Binding-site contacts:
Ligand atom C3 contacts residue ARG115 of chain 1.A at 3.8 Å.
Ligand atom C13 contacts residue ARG732 of chain 1.A at 3.8 Å.
Ligand atom N8 contacts residue GLU735 of chain 1.A at 4.3 Å.
Ligand atom O7 contacts residue ARG732 of chain 1.A at 4.0 Å.
Ligand atom O7 contacts residue ASN731 of chain 1.A at 4.1 Å.
Ligand atom C6 contacts residue ARG732 of chain 1.A at 4.4 Å.
Ligand atom C2 contacts residue ARG143 of chain 1.A at 3.3 Å.
Ligand atom C1 contacts residue ARG143 of chain 1.A at 3.5 Å.
Ligand atom O7 contacts residue GLU735 of chain 1.A at 2.7 Å (salt-bridge).
Ligand atom O5 contacts residue GLU735 of chain 1.A at 4.2 Å.
Ligand atom C4 contacts residue ARG115 of chain 1.A at 4.1 Å.
Ligand atom C9 contacts residue ARG732 of chain 1.A at 3.6 Å.
Ligand atom C4 contacts residue GLU735 of chain 1.A at 4.0 Å.
Ligand atom C12 contacts residue ARG732 of chain 1.A at 3.9 Å.
Ligand atom C3 contacts residue ARG143 of chain 1.A at 3.5 Å.
Ligand atom C4 contacts residue ARG143 of chain 1.A at 3.3 Å.
Ligand atom N8 contacts residue ARG732 of chain 1.A at 3.9 Å.
Ligand atom C2 contacts residue ASN731 of chain 1.A at 4.0 Å.
Ligand atom C3 contacts residue ASP112 of chain 1.A at 3.4 Å.
Ligand atom C9 contacts residue GLU735 of chain 1.A at 4.3 Å.
Ligand atom C4 contacts residue PHE147 of chain 1.A at 3.8 Å (hydrophobic).
Ligand atom C6 contacts residue GLU735 of chain 1.A at 3.5 Å.

Sequence of chain 1.A:
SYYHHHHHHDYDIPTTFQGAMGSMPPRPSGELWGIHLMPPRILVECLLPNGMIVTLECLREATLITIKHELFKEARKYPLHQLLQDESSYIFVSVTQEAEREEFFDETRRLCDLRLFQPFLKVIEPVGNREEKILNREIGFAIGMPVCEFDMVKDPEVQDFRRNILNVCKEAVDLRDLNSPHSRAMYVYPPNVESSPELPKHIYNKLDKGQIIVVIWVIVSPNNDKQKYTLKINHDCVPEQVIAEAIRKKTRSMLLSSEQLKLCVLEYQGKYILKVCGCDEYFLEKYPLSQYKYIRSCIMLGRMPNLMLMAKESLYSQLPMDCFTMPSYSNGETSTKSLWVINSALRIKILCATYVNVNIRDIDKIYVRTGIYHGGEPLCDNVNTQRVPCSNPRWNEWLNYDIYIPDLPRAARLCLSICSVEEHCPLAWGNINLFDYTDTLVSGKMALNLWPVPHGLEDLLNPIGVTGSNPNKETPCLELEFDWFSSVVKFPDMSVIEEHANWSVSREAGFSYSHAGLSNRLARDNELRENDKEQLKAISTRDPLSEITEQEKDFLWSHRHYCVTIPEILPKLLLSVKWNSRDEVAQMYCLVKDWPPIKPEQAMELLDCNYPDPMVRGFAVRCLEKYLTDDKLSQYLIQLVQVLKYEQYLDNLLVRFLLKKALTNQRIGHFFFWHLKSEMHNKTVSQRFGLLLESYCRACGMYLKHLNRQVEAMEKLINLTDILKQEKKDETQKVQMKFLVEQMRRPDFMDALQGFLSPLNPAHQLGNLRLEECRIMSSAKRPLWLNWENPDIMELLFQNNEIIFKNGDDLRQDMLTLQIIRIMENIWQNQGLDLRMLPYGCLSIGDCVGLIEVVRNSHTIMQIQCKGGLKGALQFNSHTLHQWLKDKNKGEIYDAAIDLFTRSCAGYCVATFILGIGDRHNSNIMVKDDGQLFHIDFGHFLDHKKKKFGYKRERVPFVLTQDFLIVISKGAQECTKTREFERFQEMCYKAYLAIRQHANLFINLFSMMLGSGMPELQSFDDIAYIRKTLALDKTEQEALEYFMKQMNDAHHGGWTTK

The protein below binds the small molecule below.
Small molecule (SMILES): CC(C)(C)OC(=O)N1CCC(N)CC1